Sequence of chain 1.B:
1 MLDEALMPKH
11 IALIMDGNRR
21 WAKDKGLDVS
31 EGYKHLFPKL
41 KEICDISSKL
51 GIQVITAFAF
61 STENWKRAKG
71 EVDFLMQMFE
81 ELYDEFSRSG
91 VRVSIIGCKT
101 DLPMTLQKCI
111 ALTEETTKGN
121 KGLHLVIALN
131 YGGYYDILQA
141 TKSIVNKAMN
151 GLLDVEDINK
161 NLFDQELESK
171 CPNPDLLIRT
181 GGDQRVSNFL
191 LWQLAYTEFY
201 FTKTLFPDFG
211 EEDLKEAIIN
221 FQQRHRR

Sequence of chain 1.A:
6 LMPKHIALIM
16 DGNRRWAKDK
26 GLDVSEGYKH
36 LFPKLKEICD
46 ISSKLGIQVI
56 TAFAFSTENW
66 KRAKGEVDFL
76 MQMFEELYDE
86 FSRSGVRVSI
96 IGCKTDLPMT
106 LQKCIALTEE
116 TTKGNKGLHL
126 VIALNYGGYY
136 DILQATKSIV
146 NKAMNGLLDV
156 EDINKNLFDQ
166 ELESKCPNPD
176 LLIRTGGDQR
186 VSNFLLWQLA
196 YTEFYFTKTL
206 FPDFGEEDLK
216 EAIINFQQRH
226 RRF

Binding-site contacts:
Ligand atom O2 contacts residue TYR196 of chain 1.B at 4.3 Å.
Ligand atom C10 contacts residue SER187 of chain 1.A at 4.0 Å.
Ligand atom P3 contacts residue ARG226 of chain 1.B at 3.6 Å.
Ligand atom O7 contacts residue ARG226 of chain 1.B at 2.6 Å (salt-bridge).
Ligand atom C11 contacts residue ARG179 of chain 1.A at 4.2 Å.
Ligand atom O8 contacts residue ARG226 of chain 1.B at 2.7 Å (salt-bridge).
Ligand atom C14 contacts residue PHE60 of chain 1.A at 4.2 Å (hydrophobic).
Ligand atom S9 contacts residue ARG67 of chain 1.A at 3.6 Å (salt-bridge).
Ligand atom P1 contacts residue SER61 of chain 1.A at 4.0 Å.
Ligand atom P3 contacts residue SER187 of chain 1.A at 3.9 Å.
Ligand atom P1 contacts residue ASN64 of chain 1.A at 4.0 Å.
Ligand atom O4 contacts residue ASN64 of chain 1.A at 3.3 Å (h-bond).
Ligand atom C13 contacts residue ASP16 of chain 1.A at 4.1 Å.
Ligand atom P1 contacts residue GLU63 of chain 1.A at 4.1 Å.
Ligand atom C12 contacts residue PHE58 of chain 1.A at 4.2 Å (hydrophobic).
Ligand atom O7 contacts residue SER187 of chain 1.A at 2.8 Å (h-bond).
Ligand atom O6 contacts residue ASN64 of chain 1.A at 3.3 Å (h-bond).
Ligand atom C10 contacts residue ARG179 of chain 1.A at 4.2 Å.
Ligand atom O5 contacts residue SER61 of chain 1.A at 4.4 Å.
Ligand atom C13 contacts residue MET15 of chain 1.A at 3.6 Å (hydrophobic).
Ligand atom S9 contacts residue ARG179 of chain 1.A at 4.4 Å.
Ligand atom O7 contacts residue ARG179 of chain 1.A at 3.0 Å (salt-bridge).
Ligand atom O6 contacts residue ARG67 of chain 1.A at 3.4 Å (salt-bridge).
Ligand atom C13 contacts residue ILE14 of chain 1.A at 3.8 Å (hydrophobic).
Ligand atom O8 contacts residue ARG67 of chain 1.A at 4.0 Å.
Ligand atom C13 contacts residue PHE58 of chain 1.A at 3.3 Å (hydrophobic).
Ligand atom C14 contacts residue SER61 of chain 1.A at 3.9 Å.
Ligand atom S9 contacts residue ASN64 of chain 1.A at 4.5 Å.
Ligand atom C11 contacts residue ILE14 of chain 1.A at 3.9 Å (hydrophobic).
Ligand atom C14 contacts residue ASN64 of chain 1.A at 3.5 Å.
Ligand atom C14 contacts residue PHE58 of chain 1.A at 4.2 Å (hydrophobic).
Ligand atom C12 contacts residue ILE14 of chain 1.A at 4.2 Å (hydrophobic).
Ligand atom C14 contacts residue ALA59 of chain 1.A at 4.3 Å (hydrophobic).
Ligand atom O5 contacts residue GLU63 of chain 1.A at 3.3 Å.
Ligand atom P3 contacts residue ARG179 of chain 1.A at 4.2 Å.
Ligand atom O4 contacts residue GLU63 of chain 1.A at 3.9 Å.
Ligand atom O4 contacts residue SER61 of chain 1.A at 2.6 Å (h-bond).
Ligand atom O2 contacts residue SER187 of chain 1.A at 3.6 Å.
Ligand atom O5 contacts residue TYR196 of chain 1.B at 3.8 Å.
Ligand atom O8 contacts residue ARG227 of chain 1.B at 4.1 Å.

The small molecule below binds the protein below.
Small molecule (SMILES): CC(C)=CCS[P](=O)(O)OP(=O)(O)O